This protein binds this small molecule.
Small molecule (SMILES): OC12CCC(c3nnc4c(Oc5ccccc5F)cccn34)(CC1)C2

Sequence of chain 1.C:
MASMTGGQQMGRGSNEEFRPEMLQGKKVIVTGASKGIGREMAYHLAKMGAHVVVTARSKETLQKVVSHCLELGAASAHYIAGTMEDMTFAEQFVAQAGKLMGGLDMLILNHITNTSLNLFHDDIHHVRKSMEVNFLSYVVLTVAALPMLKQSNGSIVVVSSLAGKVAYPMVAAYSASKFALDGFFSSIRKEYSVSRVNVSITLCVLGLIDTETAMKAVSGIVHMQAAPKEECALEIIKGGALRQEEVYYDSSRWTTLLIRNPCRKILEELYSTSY

Binding-site contacts:
Ligand atom O23 contacts residue ILE115 of chain 1.C at 3.3 Å.
Ligand atom N9 contacts residue SER164 of chain 1.C at 3.8 Å.
Ligand atom N10 contacts residue TYR177 of chain 1.C at 3.5 Å (h-bond).
Ligand atom N10 contacts residue SER164 of chain 1.C at 2.8 Å (h-bond).
Ligand atom C17 contacts residue LEU120 of chain 1.C at 4.0 Å (hydrophobic).
Ligand atom C1 contacts residue ALA166 of chain 1.C at 4.0 Å (hydrophobic).
Ligand atom C14 contacts residue TYR171 of chain 1.C at 3.5 Å (hydrophobic).
Ligand atom N10 contacts residue NAP1 of chain 1.I at 3.4 Å.
Ligand atom C4 contacts residue MET227 of chain 1.C at 4.2 Å (hydrophobic).
Ligand atom N9 contacts residue NAP1 of chain 1.I at 3.2 Å.
Ligand atom C17 contacts residue VAL174 of chain 1.C at 4.0 Å (hydrophobic).
Ligand atom C6 contacts residue ALA166 of chain 1.C at 3.6 Å (hydrophobic).
Ligand atom C4 contacts residue TYR274 of chain 1.D at 3.1 Å (hydrophobic).
Ligand atom C5 contacts residue TYR171 of chain 1.C at 3.4 Å (hydrophobic).
Ligand atom C5 contacts residue TYR274 of chain 1.D at 3.6 Å (hydrophobic).
Ligand atom C8 contacts residue TYR177 of chain 1.C at 3.8 Å (hydrophobic).
Ligand atom C4 contacts residue TYR171 of chain 1.C at 4.0 Å (hydrophobic).
Ligand atom C3 contacts residue MET227 of chain 1.C at 3.5 Å (hydrophobic).
Ligand atom C12 contacts residue SER164 of chain 1.C at 4.1 Å.
Ligand atom C22 contacts residue TYR177 of chain 1.C at 3.7 Å (hydrophobic).
Ligand atom C1 contacts residue LEU165 of chain 1.C at 3.7 Å (hydrophobic).
Ligand atom N9 contacts residue TYR177 of chain 1.C at 2.8 Å (h-bond).
Ligand atom O24 contacts residue ALA166 of chain 1.C at 3.8 Å.
Ligand atom C21 contacts residue ALA217 of chain 1.C at 3.9 Å (hydrophobic).
Ligand atom C18 contacts residue THR118 of chain 1.C at 3.6 Å.
Ligand atom C6 contacts residue TYR171 of chain 1.C at 3.5 Å (hydrophobic).
Ligand atom C8 contacts residue NAP1 of chain 1.I at 4.1 Å.
Ligand atom C5 contacts residue VAL169 of chain 1.C at 3.8 Å (hydrophobic).
Ligand atom C7 contacts residue SER164 of chain 1.C at 3.7 Å.
Ligand atom F25 contacts residue LEU211 of chain 1.C at 3.1 Å.
Ligand atom F25 contacts residue GLY210 of chain 1.C at 3.6 Å.
Ligand atom C6 contacts residue LEU165 of chain 1.C at 3.6 Å (hydrophobic).
Ligand atom C4 contacts residue LEU165 of chain 1.C at 3.9 Å (hydrophobic).
Ligand atom C13 contacts residue TYR171 of chain 1.C at 3.5 Å (hydrophobic).
Ligand atom C2 contacts residue LEU165 of chain 1.C at 3.9 Å (hydrophobic).
Ligand atom C20 contacts residue ALA220 of chain 1.C at 4.1 Å (hydrophobic).
Ligand atom C20 contacts residue ALA217 of chain 1.C at 3.6 Å (hydrophobic).
Ligand atom O24 contacts residue SER164 of chain 1.C at 3.5 Å (h-bond).
Ligand atom C5 contacts residue LEU165 of chain 1.C at 3.9 Å (hydrophobic).
Ligand atom C3 contacts residue LEU165 of chain 1.C at 3.6 Å (hydrophobic).

Sequence of chain 1.D:
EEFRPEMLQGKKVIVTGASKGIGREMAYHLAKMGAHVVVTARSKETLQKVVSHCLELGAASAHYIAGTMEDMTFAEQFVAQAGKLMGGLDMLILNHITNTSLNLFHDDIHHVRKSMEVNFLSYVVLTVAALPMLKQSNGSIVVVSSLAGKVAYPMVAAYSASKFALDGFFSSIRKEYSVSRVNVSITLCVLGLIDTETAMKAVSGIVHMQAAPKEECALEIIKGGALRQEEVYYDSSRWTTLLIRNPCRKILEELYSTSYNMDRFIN